Sequence of chain 1.F:
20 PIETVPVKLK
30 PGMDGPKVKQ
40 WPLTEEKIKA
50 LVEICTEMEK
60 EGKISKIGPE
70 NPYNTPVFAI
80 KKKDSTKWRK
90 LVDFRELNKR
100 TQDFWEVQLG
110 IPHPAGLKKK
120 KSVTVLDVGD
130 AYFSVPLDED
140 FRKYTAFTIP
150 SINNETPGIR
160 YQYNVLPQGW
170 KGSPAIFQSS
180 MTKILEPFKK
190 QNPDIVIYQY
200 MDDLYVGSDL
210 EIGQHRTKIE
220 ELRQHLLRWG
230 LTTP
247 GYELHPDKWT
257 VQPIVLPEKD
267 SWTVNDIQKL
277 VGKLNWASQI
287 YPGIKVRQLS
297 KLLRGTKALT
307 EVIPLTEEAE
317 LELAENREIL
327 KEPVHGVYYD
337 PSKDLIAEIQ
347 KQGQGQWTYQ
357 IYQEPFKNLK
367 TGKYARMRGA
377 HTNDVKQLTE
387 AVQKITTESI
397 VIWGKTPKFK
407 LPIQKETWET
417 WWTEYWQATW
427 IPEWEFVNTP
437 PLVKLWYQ

Binding-site contacts:
Ligand atom O2 contacts residue VAL37 of chain 1.F at 4.3 Å.
Ligand atom O1 contacts residue TRP40 of chain 1.F at 3.6 Å.
Ligand atom C5 contacts residue ARG94 of chain 1.F at 4.2 Å.
Ligand atom O4 contacts residue GLU429 of chain 1.F at 3.0 Å (salt-bridge).
Ligand atom C2 contacts residue ASP92 of chain 1.F at 4.2 Å.
Ligand atom C6 contacts residue GLU415 of chain 1.F at 3.6 Å.
Ligand atom C5 contacts residue GLU415 of chain 1.F at 3.6 Å.
Ligand atom C2 contacts residue ARG94 of chain 1.F at 4.0 Å.
Ligand atom C3 contacts residue GLU95 of chain 1.F at 3.1 Å.
Ligand atom O4 contacts residue GLU95 of chain 1.F at 4.3 Å.
Ligand atom O6 contacts residue PHE432 of chain 1.F at 3.9 Å.
Ligand atom O4 contacts residue LYS411 of chain 1.F at 3.8 Å.
Ligand atom C6 contacts residue GLU429 of chain 1.F at 4.3 Å.
Ligand atom O3 contacts residue LYS98 of chain 1.F at 3.2 Å (salt-bridge).
Ligand atom O1 contacts residue VAL37 of chain 1.F at 4.2 Å.
Ligand atom O3 contacts residue ARG94 of chain 1.F at 4.0 Å.
Ligand atom O6 contacts residue GLU429 of chain 1.F at 3.1 Å (salt-bridge).
Ligand atom C6 contacts residue ARG94 of chain 1.F at 3.6 Å.
Ligand atom O6 contacts residue GLU415 of chain 1.F at 3.1 Å (salt-bridge).
Ligand atom C1 contacts residue VAL37 of chain 1.F at 3.7 Å (hydrophobic).
Ligand atom C1 contacts residue ASP92 of chain 1.F at 4.1 Å.
Ligand atom C4 contacts residue GLU95 of chain 1.F at 4.3 Å.
Ligand atom C4 contacts residue LYS98 of chain 1.F at 4.3 Å.
Ligand atom O4 contacts residue LYS98 of chain 1.F at 3.4 Å (salt-bridge).
Ligand atom C3 contacts residue LYS98 of chain 1.F at 4.1 Å.
Ligand atom C6 contacts residue TRP430 of chain 1.F at 3.6 Å (hydrophobic).
Ligand atom O3 contacts residue GLU95 of chain 1.F at 2.2 Å (salt-bridge).
Ligand atom O1 contacts residue ASP92 of chain 1.F at 4.0 Å.
Ligand atom C4 contacts residue GLU429 of chain 1.F at 3.8 Å.
Ligand atom O6 contacts residue ARG94 of chain 1.F at 4.4 Å.
Ligand atom O2 contacts residue ASP92 of chain 1.F at 4.2 Å.
Ligand atom C1 contacts residue ARG94 of chain 1.F at 3.6 Å.
Ligand atom C2 contacts residue GLU95 of chain 1.F at 3.9 Å.
Ligand atom O2 contacts residue GLU95 of chain 1.F at 3.5 Å (salt-bridge).
Ligand atom O5 contacts residue ARG94 of chain 1.F at 3.2 Å (salt-bridge).
Ligand atom C6 contacts residue TRP430 of chain 1.F at 4.1 Å (hydrophobic).
Ligand atom C6 contacts residue LYS411 of chain 1.F at 4.4 Å.
Ligand atom O6 contacts residue TRP430 of chain 1.F at 3.1 Å (h-bond).
Ligand atom O6 contacts residue TRP430 of chain 1.F at 3.1 Å (h-bond).
Ligand atom O3 contacts residue GLU429 of chain 1.F at 3.9 Å.

A small-molecule ligand and the protein it binds are described below.
Small molecule (SMILES): OC[C@H]1O[C@@](CO)(O[C@H]2O[C@H](CO)[C@@H](O)[C@H](O)[C@H]2O)[C@@H](O)[C@@H]1O